Binding-site contacts:
Ligand atom CH contacts residue VAL46 of chain 1.A at 3.8 Å (hydrophobic).
Ligand atom CH contacts residue ASN99 of chain 1.A at 3.9 Å.
Ligand atom N contacts residue LEU51 of chain 1.A at 3.6 Å.
Ligand atom CB contacts residue ASP104 of chain 1.A at 3.3 Å.
Ligand atom CD1 contacts residue ASP104 of chain 1.A at 3.5 Å.
Ligand atom NZ contacts residue ASN99 of chain 1.C at 3.6 Å.
Ligand atom CH contacts residue ILE105 of chain 1.A at 3.8 Å (hydrophobic).
Ligand atom NZ contacts residue VAL46 of chain 1.A at 3.9 Å.
Ligand atom OH contacts residue ASN99 of chain 1.A at 3.0 Å (h-bond).
Ligand atom O contacts residue ASP104 of chain 1.C at 3.4 Å (salt-bridge).
Ligand atom OH contacts residue CYS95 of chain 1.C at 3.7 Å.
Ligand atom NZ contacts residue ASN99 of chain 1.A at 4.1 Å.
Ligand atom CH3 contacts residue ILE105 of chain 1.A at 4.0 Å (hydrophobic).
Ligand atom CH3 contacts residue VAL46 of chain 1.A at 3.5 Å (hydrophobic).
Ligand atom CG contacts residue ASN99 of chain 1.C at 3.7 Å.
Ligand atom OH contacts residue ASN99 of chain 1.C at 3.0 Å (h-bond).
Ligand atom C contacts residue ASP104 of chain 1.A at 4.0 Å.
Ligand atom CD2 contacts residue PHE38 of chain 1.A at 4.0 Å (hydrophobic).
Ligand atom CE contacts residue LEU51 of chain 1.C at 4.1 Å (hydrophobic).
Ligand atom CD contacts residue ASN99 of chain 1.A at 3.8 Å.
Ligand atom CH3 contacts residue VAL46 of chain 1.C at 3.4 Å (hydrophobic).
Ligand atom NZ contacts residue ILE105 of chain 1.A at 4.1 Å.
Ligand atom CA contacts residue ASP104 of chain 1.A at 3.6 Å.
Ligand atom OH contacts residue ILE105 of chain 1.C at 4.1 Å.
Ligand atom CH contacts residue ASN99 of chain 1.C at 3.8 Å.
Ligand atom OH contacts residue CYS95 of chain 1.A at 3.8 Å.
Ligand atom N contacts residue ASP104 of chain 1.A at 3.1 Å (salt-bridge).
Ligand atom CH contacts residue ILE105 of chain 1.C at 4.1 Å (hydrophobic).
Ligand atom CH3 contacts residue PHE42 of chain 1.A at 3.8 Å (hydrophobic).
Ligand atom O contacts residue LEU51 of chain 1.C at 3.6 Å (h-bond).
Ligand atom CD1 contacts residue TRP40 of chain 1.C at 3.7 Å (hydrophobic).
Ligand atom CH3 contacts residue PRO41 of chain 1.A at 4.1 Å (hydrophobic).
Ligand atom CD2 contacts residue MET108 of chain 1.C at 3.8 Å (hydrophobic).
Ligand atom CA contacts residue ASP104 of chain 1.A at 3.8 Å.
Ligand atom CD1 contacts residue MET108 of chain 1.C at 4.1 Å (hydrophobic).
Ligand atom CB contacts residue ASN99 of chain 1.C at 4.0 Å.
Ligand atom CG contacts residue ASP104 of chain 1.A at 3.3 Å.
Ligand atom CD2 contacts residue ASP104 of chain 1.C at 3.6 Å.
Ligand atom CD1 contacts residue PRO41 of chain 1.C at 3.7 Å (hydrophobic).
Ligand atom O contacts residue TRP40 of chain 1.A at 3.1 Å.

The protein below binds the small molecule below.
Small molecule (SMILES): CC(=O)NCCCC[C@@H](N)C(=O)NCC(=O)N[C@@H](CC(C)C)C(=O)NCC(=O)N[C@@H](C=O)CCCCNC(C)=O

Sequence of chain 1.C:
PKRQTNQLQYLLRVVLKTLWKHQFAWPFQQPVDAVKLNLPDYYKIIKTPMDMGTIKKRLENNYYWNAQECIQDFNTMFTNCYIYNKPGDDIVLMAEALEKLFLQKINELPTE

Sequence of chain 1.A:
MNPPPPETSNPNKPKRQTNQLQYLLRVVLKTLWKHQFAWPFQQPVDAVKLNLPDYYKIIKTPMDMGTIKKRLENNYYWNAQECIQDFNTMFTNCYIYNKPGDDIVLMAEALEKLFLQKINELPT